This protein binds this small molecule.
Small molecule (SMILES): c1ccc(SCCN2CCOCC2)cc1

Sequence of chain 1.A:
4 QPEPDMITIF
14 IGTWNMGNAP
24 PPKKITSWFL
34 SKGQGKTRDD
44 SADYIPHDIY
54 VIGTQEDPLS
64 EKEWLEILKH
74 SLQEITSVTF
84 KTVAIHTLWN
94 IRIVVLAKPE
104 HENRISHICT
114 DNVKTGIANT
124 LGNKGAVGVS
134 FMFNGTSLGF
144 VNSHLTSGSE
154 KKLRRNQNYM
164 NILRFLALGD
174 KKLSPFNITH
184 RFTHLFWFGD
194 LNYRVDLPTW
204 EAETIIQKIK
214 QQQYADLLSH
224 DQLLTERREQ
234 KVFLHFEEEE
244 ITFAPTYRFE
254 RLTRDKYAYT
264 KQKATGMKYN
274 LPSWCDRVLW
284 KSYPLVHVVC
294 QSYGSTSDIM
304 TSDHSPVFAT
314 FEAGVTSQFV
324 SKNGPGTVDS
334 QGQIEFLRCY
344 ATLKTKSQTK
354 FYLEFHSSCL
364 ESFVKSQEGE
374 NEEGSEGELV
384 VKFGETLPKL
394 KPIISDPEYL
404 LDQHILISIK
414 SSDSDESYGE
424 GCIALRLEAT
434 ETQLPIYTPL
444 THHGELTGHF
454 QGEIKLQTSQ

Binding-site contacts:
Ligand atom C11 contacts residue PHE239 of chain 1.A at 3.8 Å (hydrophobic).
Ligand atom C01 contacts residue ARG231 of chain 1.A at 3.6 Å.
Ligand atom C03 contacts residue ARG231 of chain 1.A at 3.1 Å.
Ligand atom C11 contacts residue ARG230 of chain 1.A at 4.4 Å.
Ligand atom C02 contacts residue ARG231 of chain 1.A at 3.5 Å.
Ligand atom C01 contacts residue LEU227 of chain 1.A at 3.8 Å (hydrophobic).
Ligand atom C12 contacts residue PHE239 of chain 1.A at 3.6 Å (hydrophobic).
Ligand atom C05 contacts residue ARG230 of chain 1.A at 4.4 Å.
Ligand atom S07 contacts residue ARG231 of chain 1.A at 4.4 Å.
Ligand atom C06 contacts residue ARG230 of chain 1.A at 3.8 Å.
Ligand atom C01 contacts residue ARG230 of chain 1.A at 3.7 Å.
Ligand atom C06 contacts residue ARG231 of chain 1.A at 3.8 Å.
Ligand atom C12 contacts residue HIS238 of chain 1.A at 4.4 Å.
Ligand atom C04 contacts residue ARG231 of chain 1.A at 4.2 Å.
Ligand atom C02 contacts residue LEU227 of chain 1.A at 4.3 Å (hydrophobic).